This small molecule binds to this protein.
Small molecule (SMILES): Nc1ncnc2c1ncn2[C@H]1C[C@H](O)[C@@H](COP(=O)(O)O)O1

Binding-site contacts:
Ligand atom OP2 contacts residue ASN491 of chain 14.A at 1.7 Å (h-bond).
Ligand atom P contacts residue ASN491 of chain 14.A at 3.0 Å.
Ligand atom OP2 contacts residue ASP273 of chain 14.A at 2.4 Å.
Ligand atom C5' contacts residue ASN491 of chain 14.A at 4.0 Å.
Ligand atom OP1 contacts residue TYR271 of chain 14.A at 3.1 Å (h-bond).
Ligand atom P contacts residue PHE272 of chain 14.A at 4.3 Å.
Ligand atom C5' contacts residue ASP273 of chain 14.A at 3.8 Å.
Ligand atom O5' contacts residue ASN491 of chain 14.A at 3.5 Å (h-bond).
Ligand atom O5' contacts residue ASP273 of chain 14.A at 4.1 Å.
Ligand atom P contacts residue ASP273 of chain 14.A at 2.8 Å.
Ligand atom OP1 contacts residue ASP273 of chain 14.A at 3.3 Å.
Ligand atom P contacts residue TYR271 of chain 14.A at 4.5 Å.
Ligand atom OP1 contacts residue PHE272 of chain 14.A at 3.3 Å.
Ligand atom OP1 contacts residue ASN491 of chain 14.A at 3.6 Å.

Sequence of chain 14.A:
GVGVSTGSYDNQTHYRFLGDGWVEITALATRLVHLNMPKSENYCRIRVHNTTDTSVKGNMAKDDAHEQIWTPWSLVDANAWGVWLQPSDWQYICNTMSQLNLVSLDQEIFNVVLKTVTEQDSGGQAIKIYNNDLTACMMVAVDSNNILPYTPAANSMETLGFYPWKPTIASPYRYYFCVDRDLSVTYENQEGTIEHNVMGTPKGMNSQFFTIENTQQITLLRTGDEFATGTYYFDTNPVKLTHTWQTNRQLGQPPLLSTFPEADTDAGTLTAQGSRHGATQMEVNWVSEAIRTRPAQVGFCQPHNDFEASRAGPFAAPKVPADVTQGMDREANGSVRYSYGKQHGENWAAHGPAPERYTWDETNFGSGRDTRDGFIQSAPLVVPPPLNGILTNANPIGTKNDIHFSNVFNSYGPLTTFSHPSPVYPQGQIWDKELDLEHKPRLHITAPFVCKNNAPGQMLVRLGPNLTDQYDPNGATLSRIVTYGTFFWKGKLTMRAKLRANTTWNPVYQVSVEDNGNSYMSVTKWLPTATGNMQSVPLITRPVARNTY